Sequence of chain 44.A:
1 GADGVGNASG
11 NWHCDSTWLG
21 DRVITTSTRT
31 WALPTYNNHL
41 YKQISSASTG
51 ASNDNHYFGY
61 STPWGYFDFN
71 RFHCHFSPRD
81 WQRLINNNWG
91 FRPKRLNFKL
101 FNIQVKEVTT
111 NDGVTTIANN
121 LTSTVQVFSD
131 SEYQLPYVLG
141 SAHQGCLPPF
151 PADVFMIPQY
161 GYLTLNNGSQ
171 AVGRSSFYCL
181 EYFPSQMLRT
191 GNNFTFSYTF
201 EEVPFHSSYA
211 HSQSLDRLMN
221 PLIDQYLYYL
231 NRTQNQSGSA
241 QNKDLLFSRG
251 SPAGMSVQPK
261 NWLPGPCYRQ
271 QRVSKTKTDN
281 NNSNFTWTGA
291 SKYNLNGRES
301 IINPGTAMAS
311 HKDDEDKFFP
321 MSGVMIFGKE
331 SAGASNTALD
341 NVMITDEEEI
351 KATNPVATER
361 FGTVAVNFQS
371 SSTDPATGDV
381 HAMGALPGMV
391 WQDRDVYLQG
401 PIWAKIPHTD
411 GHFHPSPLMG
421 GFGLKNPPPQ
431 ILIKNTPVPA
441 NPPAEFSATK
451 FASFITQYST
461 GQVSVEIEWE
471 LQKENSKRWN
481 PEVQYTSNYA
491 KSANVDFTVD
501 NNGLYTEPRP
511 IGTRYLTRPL

Binding-site contacts:
Ligand atom O4 contacts residue VAL257 of chain 44.A at 3.1 Å.
Ligand atom C11 contacts residue ALA253 of chain 44.A at 3.6 Å (hydrophobic).
Ligand atom O10 contacts residue SER52 of chain 29.A at 4.4 Å.
Ligand atom O1B contacts residue ASN231 of chain 44.A at 4.3 Å.
Ligand atom C2 contacts residue THR286 of chain 29.A at 4.2 Å.
Ligand atom C5 contacts residue ASN231 of chain 44.A at 4.5 Å.
Ligand atom C10 contacts residue ASN55 of chain 29.A at 3.8 Å.
Ligand atom C1 contacts residue ASN231 of chain 44.A at 3.6 Å.
Ligand atom O4 contacts residue ASN231 of chain 44.A at 4.2 Å.
Ligand atom C3 contacts residue TRP287 of chain 29.A at 4.1 Å (hydrophobic).
Ligand atom C11 contacts residue GLY254 of chain 44.A at 3.6 Å.
Ligand atom O2 contacts residue ASN284 of chain 29.A at 3.0 Å (h-bond).
Ligand atom C3 contacts residue ASN231 of chain 44.A at 3.9 Å.
Ligand atom O2 contacts residue THR286 of chain 29.A at 4.0 Å.
Ligand atom C1 contacts residue ASN284 of chain 29.A at 3.8 Å.
Ligand atom O10 contacts residue ASN55 of chain 29.A at 3.4 Å (h-bond).
Ligand atom C4 contacts residue VAL257 of chain 44.A at 4.4 Å (hydrophobic).
Ligand atom O4 contacts residue TRP287 of chain 29.A at 4.1 Å.
Ligand atom O10 contacts residue SER256 of chain 44.A at 3.5 Å (h-bond).
Ligand atom O1A contacts residue ASN231 of chain 44.A at 2.7 Å (h-bond).
Ligand atom O1A contacts residue THR286 of chain 29.A at 4.2 Å.
Ligand atom C2 contacts residue ASN284 of chain 29.A at 3.9 Å.
Ligand atom C3 contacts residue THR286 of chain 29.A at 3.5 Å.
Ligand atom O1B contacts residue ASN284 of chain 29.A at 3.7 Å.
Ligand atom O2 contacts residue ASN231 of chain 44.A at 4.2 Å.
Ligand atom C1 contacts residue ARG232 of chain 44.A at 3.6 Å.
Ligand atom C2 contacts residue ASN231 of chain 44.A at 4.0 Å.
Ligand atom O1B contacts residue ARG232 of chain 44.A at 2.5 Å (salt-bridge).
Ligand atom O1A contacts residue ARG232 of chain 44.A at 3.5 Å.
Ligand atom O2 contacts residue ARG232 of chain 44.A at 4.5 Å.
Ligand atom O1A contacts residue ASN284 of chain 29.A at 4.5 Å.
Ligand atom C10 contacts residue SER256 of chain 44.A at 4.2 Å.
Ligand atom C11 contacts residue SER256 of chain 44.A at 4.3 Å.
Ligand atom C11 contacts residue ASN55 of chain 29.A at 3.2 Å.
Ligand atom C4 contacts residue ASN231 of chain 44.A at 3.5 Å.
Ligand atom O2 contacts residue TRP287 of chain 29.A at 4.5 Å.

Sequence of chain 29.A:
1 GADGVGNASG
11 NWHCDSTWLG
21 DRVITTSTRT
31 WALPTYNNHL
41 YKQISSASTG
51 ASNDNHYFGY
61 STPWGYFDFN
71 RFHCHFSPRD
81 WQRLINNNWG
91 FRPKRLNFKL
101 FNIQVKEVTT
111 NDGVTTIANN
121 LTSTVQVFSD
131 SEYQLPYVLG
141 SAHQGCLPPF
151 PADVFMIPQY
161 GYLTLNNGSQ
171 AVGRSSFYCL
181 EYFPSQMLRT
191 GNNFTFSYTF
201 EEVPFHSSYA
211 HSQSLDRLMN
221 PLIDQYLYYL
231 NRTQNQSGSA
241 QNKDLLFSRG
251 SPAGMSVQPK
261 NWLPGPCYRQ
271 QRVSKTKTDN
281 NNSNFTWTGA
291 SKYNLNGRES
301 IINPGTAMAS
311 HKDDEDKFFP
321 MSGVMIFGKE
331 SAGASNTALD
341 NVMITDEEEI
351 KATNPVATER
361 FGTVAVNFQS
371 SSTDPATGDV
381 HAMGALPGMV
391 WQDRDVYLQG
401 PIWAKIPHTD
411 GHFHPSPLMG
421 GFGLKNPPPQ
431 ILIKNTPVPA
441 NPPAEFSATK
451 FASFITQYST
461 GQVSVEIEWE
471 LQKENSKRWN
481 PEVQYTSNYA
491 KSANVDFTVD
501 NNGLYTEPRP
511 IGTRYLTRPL

This small molecule binds to this protein.
Small molecule (SMILES): CC(=O)N[C@H]1[C@H]([C@H](O)[C@H](O)CO)O[C@@](O)(C(=O)O)C[C@@H]1O